Sequence of chain 1.C:
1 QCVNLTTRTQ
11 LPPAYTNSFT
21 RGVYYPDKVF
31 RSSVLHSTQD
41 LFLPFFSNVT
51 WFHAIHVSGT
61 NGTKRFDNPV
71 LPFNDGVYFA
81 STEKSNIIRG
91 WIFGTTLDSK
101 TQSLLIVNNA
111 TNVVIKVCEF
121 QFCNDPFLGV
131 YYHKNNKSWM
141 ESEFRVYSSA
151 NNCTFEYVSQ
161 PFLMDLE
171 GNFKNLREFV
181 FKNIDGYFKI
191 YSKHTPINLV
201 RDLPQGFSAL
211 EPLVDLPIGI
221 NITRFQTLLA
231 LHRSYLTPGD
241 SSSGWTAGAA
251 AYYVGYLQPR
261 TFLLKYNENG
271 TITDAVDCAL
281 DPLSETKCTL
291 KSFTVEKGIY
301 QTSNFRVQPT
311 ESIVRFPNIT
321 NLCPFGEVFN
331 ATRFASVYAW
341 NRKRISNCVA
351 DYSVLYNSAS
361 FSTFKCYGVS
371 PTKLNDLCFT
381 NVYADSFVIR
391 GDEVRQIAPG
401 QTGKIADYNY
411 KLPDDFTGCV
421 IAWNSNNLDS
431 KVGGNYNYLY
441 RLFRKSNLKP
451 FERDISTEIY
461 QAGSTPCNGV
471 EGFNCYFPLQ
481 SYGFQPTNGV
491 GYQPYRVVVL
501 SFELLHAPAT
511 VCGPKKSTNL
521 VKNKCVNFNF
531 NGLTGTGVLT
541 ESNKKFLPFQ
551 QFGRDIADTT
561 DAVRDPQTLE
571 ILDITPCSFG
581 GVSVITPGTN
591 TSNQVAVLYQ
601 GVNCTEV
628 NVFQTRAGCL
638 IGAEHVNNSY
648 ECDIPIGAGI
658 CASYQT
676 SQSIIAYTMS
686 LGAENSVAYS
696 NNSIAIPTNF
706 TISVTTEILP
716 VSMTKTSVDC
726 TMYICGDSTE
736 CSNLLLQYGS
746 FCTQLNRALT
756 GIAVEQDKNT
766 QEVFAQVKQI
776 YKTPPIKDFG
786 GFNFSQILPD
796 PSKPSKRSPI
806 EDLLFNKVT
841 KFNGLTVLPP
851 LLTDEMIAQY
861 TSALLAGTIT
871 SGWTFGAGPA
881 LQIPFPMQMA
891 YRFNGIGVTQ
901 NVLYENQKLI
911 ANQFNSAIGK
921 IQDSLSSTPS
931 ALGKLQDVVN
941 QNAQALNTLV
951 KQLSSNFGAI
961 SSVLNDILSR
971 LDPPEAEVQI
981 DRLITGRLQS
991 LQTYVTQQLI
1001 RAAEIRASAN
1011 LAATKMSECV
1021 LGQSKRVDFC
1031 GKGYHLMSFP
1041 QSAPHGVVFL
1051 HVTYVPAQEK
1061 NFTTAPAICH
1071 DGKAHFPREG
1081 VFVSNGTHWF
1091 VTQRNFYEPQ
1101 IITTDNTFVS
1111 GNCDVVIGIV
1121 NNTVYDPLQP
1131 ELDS

Binding-site contacts:
Ligand atom C1 contacts residue ASN603 of chain 1.C at 1.4 Å.
Ligand atom C6 contacts residue ASN603 of chain 1.C at 4.4 Å.
Ligand atom O5 contacts residue GLN631 of chain 1.C at 4.4 Å.
Ligand atom C5 contacts residue ASN603 of chain 1.C at 3.5 Å.
Ligand atom C8 contacts residue THR605 of chain 1.C at 4.3 Å.
Ligand atom C3 contacts residue ASN603 of chain 1.C at 3.5 Å.
Ligand atom O7 contacts residue THR605 of chain 1.C at 3.2 Å (h-bond).
Ligand atom C7 contacts residue ASN603 of chain 1.C at 3.3 Å.
Ligand atom C4 contacts residue ASN603 of chain 1.C at 3.8 Å.
Ligand atom C7 contacts residue THR605 of chain 1.C at 4.1 Å.
Ligand atom O5 contacts residue ASN603 of chain 1.C at 2.2 Å (h-bond).
Ligand atom N2 contacts residue ASN603 of chain 1.C at 3.0 Å (h-bond).
Ligand atom O7 contacts residue ASN603 of chain 1.C at 3.0 Å (h-bond).
Ligand atom C2 contacts residue ASN603 of chain 1.C at 2.2 Å.

This protein binds this small molecule.
Small molecule (SMILES): CC(=O)N[C@@H]1[C@@H](O)[C@H](O)[C@@H](CO)O[C@H]1O